Sequence of chain 1.E:
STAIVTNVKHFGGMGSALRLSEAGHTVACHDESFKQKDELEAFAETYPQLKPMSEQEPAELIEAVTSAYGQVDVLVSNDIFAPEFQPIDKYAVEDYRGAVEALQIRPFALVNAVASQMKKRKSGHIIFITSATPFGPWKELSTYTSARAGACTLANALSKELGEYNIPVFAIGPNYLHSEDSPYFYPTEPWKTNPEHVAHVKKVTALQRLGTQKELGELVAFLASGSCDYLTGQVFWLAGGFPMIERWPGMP

Sequence of chain 1.G:
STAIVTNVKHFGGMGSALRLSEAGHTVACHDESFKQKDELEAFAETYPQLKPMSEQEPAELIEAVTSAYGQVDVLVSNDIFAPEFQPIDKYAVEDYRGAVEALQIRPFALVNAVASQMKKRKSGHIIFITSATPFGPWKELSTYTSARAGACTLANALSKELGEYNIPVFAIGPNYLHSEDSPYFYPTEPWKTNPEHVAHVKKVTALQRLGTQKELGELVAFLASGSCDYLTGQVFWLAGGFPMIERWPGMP

Binding-site contacts:
Ligand atom C6 contacts residue TRP139 of chain 1.E at 3.4 Å (hydrophobic).
Ligand atom C5 contacts residue ASN176 of chain 1.E at 4.0 Å.
Ligand atom C3 contacts residue PHE186 of chain 1.E at 3.4 Å (hydrophobic).
Ligand atom C2 contacts residue TYR145 of chain 1.E at 3.6 Å (hydrophobic).
Ligand atom C5 contacts residue TRP249 of chain 1.G at 3.9 Å (hydrophobic).
Ligand atom C8 contacts residue PRO175 of chain 1.E at 3.4 Å (hydrophobic).
Ligand atom C7 contacts residue ASN176 of chain 1.E at 3.5 Å.
Ligand atom C8 contacts residue SER132 of chain 1.E at 2.9 Å.
Ligand atom C8 contacts residue TYR145 of chain 1.E at 3.2 Å (hydrophobic).
Ligand atom C4 contacts residue ASN176 of chain 1.E at 4.2 Å.
Ligand atom C5 contacts residue THR134 of chain 1.E at 4.3 Å.
Ligand atom N1 contacts residue PHE86 of chain 1.E at 4.3 Å.
Ligand atom C1 contacts residue TRP249 of chain 1.G at 3.9 Å (hydrophobic).
Ligand atom C8 contacts residue THR134 of chain 1.E at 4.3 Å.
Ligand atom O3 contacts residue ASN176 of chain 1.E at 4.2 Å.
Ligand atom O1 contacts residue PRO84 of chain 1.E at 3.0 Å.
Ligand atom C5 contacts residue TYR187 of chain 1.E at 3.8 Å (hydrophobic).
Ligand atom O3 contacts residue PHE12 of chain 1.E at 3.8 Å.
Ligand atom C6 contacts residue TRP249 of chain 1.G at 3.4 Å (hydrophobic).
Ligand atom N1 contacts residue TRP249 of chain 1.G at 3.9 Å.
Ligand atom C3 contacts residue TYR145 of chain 1.E at 2.9 Å (hydrophobic).
Ligand atom C4 contacts residue THR134 of chain 1.E at 4.3 Å.
Ligand atom O3 contacts residue PRO175 of chain 1.E at 3.6 Å.
Ligand atom C7 contacts residue TYR145 of chain 1.E at 4.0 Å (hydrophobic).
Ligand atom C7 contacts residue THR134 of chain 1.E at 4.2 Å.
Ligand atom N1 contacts residue PRO84 of chain 1.E at 4.0 Å.
Ligand atom O2 contacts residue TRP249 of chain 1.G at 3.4 Å.
Ligand atom C7 contacts residue PRO175 of chain 1.E at 4.0 Å (hydrophobic).
Ligand atom O3 contacts residue TYR145 of chain 1.E at 3.9 Å.
Ligand atom C4 contacts residue PHE186 of chain 1.E at 4.2 Å (hydrophobic).
Ligand atom C7 contacts residue SER132 of chain 1.E at 3.9 Å.
Ligand atom C5 contacts residue TRP139 of chain 1.E at 3.4 Å (hydrophobic).
Ligand atom C4 contacts residue TYR145 of chain 1.E at 3.8 Å (hydrophobic).
Ligand atom C7 contacts residue TYR187 of chain 1.E at 4.3 Å (hydrophobic).
Ligand atom O3 contacts residue PHE186 of chain 1.E at 3.7 Å.
Ligand atom O1 contacts residue PHE186 of chain 1.E at 4.3 Å.
Ligand atom C1 contacts residue PHE186 of chain 1.E at 4.1 Å (hydrophobic).
Ligand atom O2 contacts residue PHE86 of chain 1.E at 3.1 Å.
Ligand atom C2 contacts residue PHE186 of chain 1.E at 3.2 Å (hydrophobic).
Ligand atom O3 contacts residue SER132 of chain 1.E at 4.3 Å.

A protein and the small-molecule ligand that binds it are described below.
Small molecule (SMILES): O=[N+]([O-])c1ccc([C@H]2CO2)cc1